This protein binds this small molecule.
Small molecule (SMILES): Nc1ccn([C@H]2C[C@H](O)[C@@H](CO[P](=O)(O)C(F)(F)[P](=O)(O)OP(=O)(O)O)O2)c(=O)n1

Sequence of chain 1.A:
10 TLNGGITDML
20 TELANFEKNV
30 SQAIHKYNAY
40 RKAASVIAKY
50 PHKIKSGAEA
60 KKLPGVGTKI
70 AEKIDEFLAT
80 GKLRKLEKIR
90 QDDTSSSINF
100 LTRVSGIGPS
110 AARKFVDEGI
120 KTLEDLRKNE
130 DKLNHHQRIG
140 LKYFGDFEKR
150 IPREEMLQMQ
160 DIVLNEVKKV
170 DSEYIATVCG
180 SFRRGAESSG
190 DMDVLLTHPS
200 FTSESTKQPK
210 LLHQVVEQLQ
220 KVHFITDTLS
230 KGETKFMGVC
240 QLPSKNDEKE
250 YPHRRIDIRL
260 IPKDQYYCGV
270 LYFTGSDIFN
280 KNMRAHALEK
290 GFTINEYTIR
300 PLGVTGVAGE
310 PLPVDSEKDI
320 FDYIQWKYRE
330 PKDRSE

Binding-site contacts:
Ligand atom O3G contacts residue ASP190 of chain 1.A at 2.7 Å (salt-bridge).
Ligand atom O2G contacts residue GLY189 of chain 1.A at 3.0 Å (h-bond).
Ligand atom O2G contacts residue MG1 of chain 1.F at 3.5 Å.
Ligand atom P1 contacts residue MG1 of chain 1.G at 3.3 Å.
Ligand atom C4 contacts residue ASP276 of chain 1.A at 3.4 Å.
Ligand atom P1 contacts residue MG1 of chain 1.F at 3.3 Å.
Ligand atom O3B contacts residue MG1 of chain 1.F at 3.5 Å.
Ligand atom C2' contacts residue GLY274 of chain 1.A at 3.4 Å.
Ligand atom C4' contacts residue PHE272 of chain 1.A at 3.5 Å (hydrophobic).
Ligand atom O1G contacts residue GLY189 of chain 1.A at 3.5 Å (h-bond).
Ligand atom O2G contacts residue SER188 of chain 1.A at 3.7 Å.
Ligand atom O1A contacts residue ASP190 of chain 1.A at 3.1 Å (salt-bridge).
Ligand atom C2' contacts residue TYR271 of chain 1.A at 3.3 Å (hydrophobic).
Ligand atom O2G contacts residue SER180 of chain 1.A at 2.6 Å (h-bond).
Ligand atom P3 contacts residue MG1 of chain 1.F at 3.2 Å.
Ligand atom P2 contacts residue MG1 of chain 1.F at 3.1 Å.
Ligand atom O2B contacts residue ASP192 of chain 1.A at 2.8 Å (salt-bridge).
Ligand atom O3' contacts residue PHE272 of chain 1.A at 3.7 Å.
Ligand atom O3' contacts residue ARG183 of chain 1.A at 3.3 Å (salt-bridge).
Ligand atom C5' contacts residue ASP192 of chain 1.A at 3.4 Å.
Ligand atom O2B contacts residue MG1 of chain 1.F at 2.0 Å.
Ligand atom O3G contacts residue MG1 of chain 1.F at 2.1 Å.
Ligand atom N3 contacts residue ASP276 of chain 1.A at 3.7 Å.
Ligand atom O5' contacts residue MG1 of chain 1.G at 3.7 Å.
Ligand atom C5 contacts residue ASP276 of chain 1.A at 3.6 Å.
Ligand atom O1A contacts residue MG1 of chain 1.F at 2.0 Å.
Ligand atom O2 contacts residue ASN279 of chain 1.A at 3.2 Å (h-bond).
Ligand atom C3A contacts residue MG1 of chain 1.F at 3.5 Å.
Ligand atom C1' contacts residue TYR271 of chain 1.A at 3.6 Å (hydrophobic).
Ligand atom O1A contacts residue MG1 of chain 1.G at 2.3 Å.
Ligand atom O2B contacts residue GLY179 of chain 1.A at 3.5 Å.
Ligand atom O2A contacts residue MG1 of chain 1.G at 3.7 Å.
Ligand atom O1A contacts residue ASP192 of chain 1.A at 2.9 Å (salt-bridge).
Ligand atom O1B contacts residue ARG183 of chain 1.A at 3.1 Å (salt-bridge).
Ligand atom O2 contacts residue TYR271 of chain 1.A at 3.4 Å.
Ligand atom O2B contacts residue SER180 of chain 1.A at 3.4 Å (h-bond).
Ligand atom P3 contacts residue GLY189 of chain 1.A at 3.6 Å.
Ligand atom O3' contacts residue THR273 of chain 1.A at 3.3 Å (h-bond).
Ligand atom C2' contacts residue ASN279 of chain 1.A at 3.4 Å.
Ligand atom O3' contacts residue GLY274 of chain 1.A at 3.2 Å.